The small molecule below binds the protein below.
Small molecule (SMILES): C[C@@H](O)[C@@H](C)O

Sequence of chain 1.A:
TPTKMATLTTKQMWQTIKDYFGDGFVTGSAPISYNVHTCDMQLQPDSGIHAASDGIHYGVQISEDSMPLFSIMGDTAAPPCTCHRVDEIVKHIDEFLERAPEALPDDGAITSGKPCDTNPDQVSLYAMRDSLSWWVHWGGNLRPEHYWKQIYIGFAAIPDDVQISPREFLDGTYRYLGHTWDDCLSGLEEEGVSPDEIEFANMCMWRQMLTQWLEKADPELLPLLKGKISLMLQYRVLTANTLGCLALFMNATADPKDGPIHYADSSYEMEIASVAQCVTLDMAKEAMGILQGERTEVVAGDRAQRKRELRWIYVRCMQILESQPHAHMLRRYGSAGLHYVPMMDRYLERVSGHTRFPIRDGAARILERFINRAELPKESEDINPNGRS

Binding-site contacts:
Ligand atom C2 contacts residue SER39 of chain 1.A at 3.5 Å.
Ligand atom C3 contacts residue ASN41 of chain 1.A at 4.2 Å.
Ligand atom O6 contacts residue ASN41 of chain 1.A at 4.0 Å.
Ligand atom C1 contacts residue SER39 of chain 1.A at 3.7 Å.
Ligand atom O6 contacts residue GLY30 of chain 1.A at 4.1 Å.
Ligand atom C3 contacts residue ASP29 of chain 1.A at 3.4 Å.
Ligand atom O5 contacts residue GLY28 of chain 1.A at 4.4 Å.
Ligand atom C2 contacts residue GLY28 of chain 1.A at 4.2 Å.
Ligand atom C3 contacts residue PHE27 of chain 1.A at 3.5 Å (hydrophobic).
Ligand atom C1 contacts residue ASN41 of chain 1.A at 3.5 Å.
Ligand atom C4 contacts residue PHE27 of chain 1.A at 4.4 Å (hydrophobic).
Ligand atom C1 contacts residue ASP29 of chain 1.A at 4.3 Å.
Ligand atom C2 contacts residue ASN41 of chain 1.A at 4.5 Å.
Ligand atom C1 contacts residue GLY30 of chain 1.A at 4.2 Å.
Ligand atom O6 contacts residue PHE27 of chain 1.A at 4.4 Å.
Ligand atom C2 contacts residue GLY30 of chain 1.A at 4.4 Å.
Ligand atom C2 contacts residue ASP29 of chain 1.A at 3.6 Å.
Ligand atom O5 contacts residue PHE27 of chain 1.A at 2.7 Å (h-bond).
Ligand atom C2 contacts residue PHE27 of chain 1.A at 3.2 Å (hydrophobic).
Ligand atom O5 contacts residue SER39 of chain 1.A at 3.7 Å.
Ligand atom C4 contacts residue ASN41 of chain 1.A at 3.5 Å.
Ligand atom C1 contacts residue TYR40 of chain 1.A at 4.0 Å (hydrophobic).
Ligand atom O6 contacts residue ASP29 of chain 1.A at 2.7 Å (salt-bridge).